The protein below binds the small molecule below.
Small molecule (SMILES): CC[C@H](C)[C@H](NC(=O)[C@@H](N)Cc1ccc(O)cc1)C(=O)N[C@@H](Cc1ccccc1)C(=O)N[C@@H](CC(=O)O)C(=O)N[C@@H](CC(C)C)C(=O)N[C@@H](Cc1ccccc1)C(=O)N[C@@H](Cc1ccc(O)cc1)C(=O)N[C@@H](CCCCN)C(=O)N[C@H](C=O)CCCN=C(N)N

Sequence of chain 1.A:
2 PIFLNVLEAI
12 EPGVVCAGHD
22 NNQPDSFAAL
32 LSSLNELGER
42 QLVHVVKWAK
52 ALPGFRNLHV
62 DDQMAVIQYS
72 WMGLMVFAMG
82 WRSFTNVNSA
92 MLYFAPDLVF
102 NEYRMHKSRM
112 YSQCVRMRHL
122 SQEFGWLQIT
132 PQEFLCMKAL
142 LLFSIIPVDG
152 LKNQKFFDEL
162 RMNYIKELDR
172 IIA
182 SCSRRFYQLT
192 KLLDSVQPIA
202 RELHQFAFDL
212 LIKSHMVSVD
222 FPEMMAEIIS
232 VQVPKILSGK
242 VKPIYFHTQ

Binding-site contacts:
Ligand atom NZ contacts residue MET65 of chain 1.A at 3.0 Å.
Ligand atom CA contacts residue GLU228 of chain 1.A at 3.7 Å.
Ligand atom CD1 contacts residue MET225 of chain 1.A at 3.8 Å (hydrophobic).
Ligand atom CZ contacts residue GLN64 of chain 1.A at 3.6 Å.
Ligand atom CB contacts residue GLU228 of chain 1.A at 3.2 Å.
Ligand atom CD1 contacts residue VAL47 of chain 1.A at 3.5 Å (hydrophobic).
Ligand atom O contacts residue MET225 of chain 1.A at 4.0 Å.
Ligand atom CZ contacts residue GLN69 of chain 1.A at 3.8 Å.
Ligand atom CG contacts residue MET65 of chain 1.A at 3.6 Å (hydrophobic).
Ligand atom CE1 contacts residue GLN64 of chain 1.A at 3.2 Å.
Ligand atom CD2 contacts residue MET65 of chain 1.A at 3.7 Å (hydrophobic).
Ligand atom CE2 contacts residue MET65 of chain 1.A at 4.0 Å (hydrophobic).
Ligand atom CD1 contacts residue MET65 of chain 1.A at 3.5 Å (hydrophobic).
Ligand atom CE1 contacts residue MET65 of chain 1.A at 3.4 Å (hydrophobic).
Ligand atom N contacts residue GLU228 of chain 1.A at 3.3 Å (salt-bridge).
Ligand atom CB contacts residue MET65 of chain 1.A at 3.7 Å (hydrophobic).
Ligand atom CB contacts residue GLU228 of chain 1.A at 3.9 Å.
Ligand atom OH contacts residue GLN64 of chain 1.A at 3.1 Å (h-bond).
Ligand atom CZ contacts residue VAL44 of chain 1.A at 3.4 Å (hydrophobic).
Ligand atom OH contacts residue PHE56 of chain 1.A at 3.2 Å.
Ligand atom C contacts residue GLU228 of chain 1.A at 3.8 Å.
Ligand atom N contacts residue GLU228 of chain 1.A at 2.9 Å (salt-bridge).
Ligand atom CD2 contacts residue ILE229 of chain 1.A at 3.9 Å (hydrophobic).
Ligand atom CE1 contacts residue VAL44 of chain 1.A at 3.8 Å (hydrophobic).
Ligand atom CE1 contacts residue GLN69 of chain 1.A at 3.5 Å.
Ligand atom CA contacts residue GLU228 of chain 1.A at 3.9 Å.
Ligand atom CZ contacts residue MET65 of chain 1.A at 3.9 Å (hydrophobic).
Ligand atom C contacts residue GLU228 of chain 1.A at 3.9 Å.
Ligand atom CD1 contacts residue MET65 of chain 1.A at 4.0 Å (hydrophobic).
Ligand atom OH contacts residue ILE68 of chain 1.A at 3.3 Å.
Ligand atom CG contacts residue GLN69 of chain 1.A at 3.9 Å.
Ligand atom CE2 contacts residue ILE68 of chain 1.A at 3.9 Å (hydrophobic).
Ligand atom OD1 contacts residue MET65 of chain 1.A at 3.2 Å (h-bond).
Ligand atom CE1 contacts residue VAL47 of chain 1.A at 3.8 Å (hydrophobic).
Ligand atom CD2 contacts residue GLN69 of chain 1.A at 3.9 Å.
Ligand atom CG1 contacts residue GLU228 of chain 1.A at 3.8 Å.
Ligand atom CD1 contacts residue GLN69 of chain 1.A at 3.5 Å.
Ligand atom CD1 contacts residue GLU224 of chain 1.A at 3.5 Å.
Ligand atom CE2 contacts residue GLN69 of chain 1.A at 3.8 Å.
Ligand atom CZ contacts residue ILE68 of chain 1.A at 3.8 Å (hydrophobic).